Sequence of chain 1.D:
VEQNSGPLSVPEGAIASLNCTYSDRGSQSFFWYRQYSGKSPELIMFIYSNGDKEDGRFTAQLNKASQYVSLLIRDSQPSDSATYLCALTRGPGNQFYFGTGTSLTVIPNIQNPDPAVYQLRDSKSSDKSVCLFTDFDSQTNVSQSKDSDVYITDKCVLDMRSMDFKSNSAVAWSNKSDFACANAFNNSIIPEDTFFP

Sequence of chain 1.A:
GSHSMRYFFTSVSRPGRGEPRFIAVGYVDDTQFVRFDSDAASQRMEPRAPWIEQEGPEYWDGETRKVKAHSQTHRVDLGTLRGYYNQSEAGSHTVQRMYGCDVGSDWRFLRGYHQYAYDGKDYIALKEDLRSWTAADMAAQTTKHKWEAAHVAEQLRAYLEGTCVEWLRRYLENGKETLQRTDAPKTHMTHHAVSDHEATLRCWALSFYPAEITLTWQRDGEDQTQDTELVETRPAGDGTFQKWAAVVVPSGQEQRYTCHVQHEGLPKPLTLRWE

Sequence of chain 1.E:
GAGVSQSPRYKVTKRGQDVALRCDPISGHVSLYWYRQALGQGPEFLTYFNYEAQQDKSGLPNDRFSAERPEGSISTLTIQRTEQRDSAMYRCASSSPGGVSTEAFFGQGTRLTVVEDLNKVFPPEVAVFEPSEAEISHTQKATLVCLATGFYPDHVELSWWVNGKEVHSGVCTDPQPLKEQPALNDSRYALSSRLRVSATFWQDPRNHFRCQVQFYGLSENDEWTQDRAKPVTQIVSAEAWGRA

The small molecule below binds the protein below.
Small molecule (SMILES): CC[C@H](C)[C@H](NC(=O)[C@H](CC1=CN=C2C=CC=CC12)NC(=O)[C@H](CCSC)NC(=O)[C@H](CC(C)C)NC(=O)[C@H](CC(C)C)NC(=O)[C@@H](N)CO)C(=O)N[C@H](C(=O)N[C@@H](CCC(N)=O)C(=O)N[C@H](C(=O)O)C(C)C)[C@@H](C)O

Binding-site contacts:
Ligand atom O contacts residue THR144 of chain 1.A at 3.0 Å (h-bond).
Ligand atom CD1 contacts residue GLY97 of chain 1.D at 3.4 Å.
Ligand atom NE1 contacts residue ARG98 of chain 1.A at 3.5 Å (salt-bridge).
Ligand atom CG contacts residue GLY99 of chain 1.E at 3.3 Å.
Ligand atom CB contacts residue GLY99 of chain 1.E at 3.3 Å.
Ligand atom CA contacts residue THR74 of chain 1.A at 3.4 Å.
Ligand atom CD2 contacts residue TYR160 of chain 1.A at 3.4 Å (hydrophobic).
Ligand atom N contacts residue TYR100 of chain 1.A at 3.4 Å (h-bond).
Ligand atom O contacts residue TRP148 of chain 1.A at 2.8 Å (h-bond).
Ligand atom N contacts residue GLU64 of chain 1.A at 3.1 Å (salt-bridge).
Ligand atom N contacts residue TYR8 of chain 1.A at 2.9 Å (h-bond).
Ligand atom OG contacts residue LYS67 of chain 1.A at 3.4 Å (salt-bridge).
Ligand atom OE1 contacts residue GLY99 of chain 1.E at 3.4 Å.
Ligand atom OXT contacts residue THR81 of chain 1.A at 3.1 Å.
Ligand atom CD2 contacts residue ARG98 of chain 1.A at 3.4 Å.
Ligand atom CD1 contacts residue MET46 of chain 1.A at 3.4 Å (hydrophobic).
Ligand atom CG contacts residue ARG98 of chain 1.A at 3.5 Å.
Ligand atom O contacts residue HIS71 of chain 1.A at 3.2 Å.
Ligand atom N contacts residue GLY99 of chain 1.E at 3.3 Å (h-bond).
Ligand atom N contacts residue TYR172 of chain 1.A at 3.1 Å (h-bond).
Ligand atom OG contacts residue GLU64 of chain 1.A at 2.6 Å (salt-bridge).
Ligand atom O contacts residue TYR52 of chain 1.E at 3.3 Å (h-bond).
Ligand atom CE contacts residue GLN56 of chain 1.E at 3.3 Å.
Ligand atom O contacts residue LYS67 of chain 1.A at 3.4 Å.
Ligand atom CD2 contacts residue TYR100 of chain 1.A at 3.3 Å (hydrophobic).
Ligand atom CD2 contacts residue TYR8 of chain 1.A at 3.4 Å (hydrophobic).
Ligand atom C contacts residue TYR8 of chain 1.A at 3.4 Å (hydrophobic).
Ligand atom OG1 contacts residue GLY100 of chain 1.E at 3.3 Å (h-bond).
Ligand atom CA contacts residue ASP78 of chain 1.A at 3.4 Å.
Ligand atom O contacts residue THR74 of chain 1.A at 3.5 Å.
Ligand atom CD1 contacts residue ARG98 of chain 1.A at 3.3 Å.
Ligand atom O contacts residue TYR85 of chain 1.A at 3.0 Å (h-bond).
Ligand atom OE1 contacts residue VAL77 of chain 1.A at 3.2 Å.
Ligand atom CA contacts residue TYR8 of chain 1.A at 3.1 Å (hydrophobic).
Ligand atom N contacts residue ASP78 of chain 1.A at 2.9 Å (salt-bridge).
Ligand atom NE2 contacts residue TYR52 of chain 1.E at 3.0 Å (h-bond).
Ligand atom O contacts residue TYR160 of chain 1.A at 2.5 Å (h-bond).
Ligand atom CG2 contacts residue ASP78 of chain 1.A at 3.4 Å.
Ligand atom CG contacts residue GLU64 of chain 1.A at 3.5 Å.
Ligand atom O contacts residue GLY100 of chain 1.E at 3.4 Å.